Binding-site contacts:
Ligand atom O3 contacts residue GLY225 of chain 1.A at 3.6 Å (h-bond).
Ligand atom O4 contacts residue ARG135 of chain 1.A at 3.4 Å (salt-bridge).
Ligand atom O8 contacts residue TRP153 of chain 1.A at 3.4 Å.
Ligand atom C8 contacts residue TYR98 of chain 1.A at 3.7 Å (hydrophobic).
Ligand atom C8 contacts residue GLU190 of chain 1.A at 4.0 Å.
Ligand atom O3 contacts residue TRP222 of chain 1.A at 3.2 Å.
Ligand atom N5 contacts residue ARG135 of chain 1.A at 3.2 Å (salt-bridge).
Ligand atom O1A contacts residue ASP145 of chain 1.A at 3.8 Å.
Ligand atom O8 contacts residue GLN226 of chain 1.A at 3.0 Å (h-bond).
Ligand atom O9 contacts residue HIS183 of chain 1.A at 3.4 Å (h-bond).
Ligand atom O1A contacts residue GLY137 of chain 1.A at 3.0 Å (h-bond).
Ligand atom O9 contacts residue TYR98 of chain 1.A at 3.2 Å (h-bond).
Ligand atom O10 contacts residue TRP153 of chain 1.A at 3.8 Å.
Ligand atom C1 contacts residue SER136 of chain 1.A at 3.8 Å.
Ligand atom C9 contacts residue HIS183 of chain 1.A at 3.4 Å.
Ligand atom C8 contacts residue TRP153 of chain 1.A at 4.0 Å (hydrophobic).
Ligand atom C11 contacts residue LEU194 of chain 1.A at 3.5 Å (hydrophobic).
Ligand atom O1B contacts residue GLY137 of chain 1.A at 3.5 Å (h-bond).
Ligand atom O3 contacts residue GLN226 of chain 1.A at 3.5 Å (h-bond).
Ligand atom C5 contacts residue ARG135 of chain 1.A at 3.7 Å.
Ligand atom O4 contacts residue GLN226 of chain 1.A at 3.3 Å (h-bond).
Ligand atom N5 contacts residue TRP153 of chain 1.A at 3.9 Å.
Ligand atom O10 contacts residue THR155 of chain 1.A at 3.8 Å.
Ligand atom O9 contacts residue GLY228 of chain 1.A at 3.8 Å.
Ligand atom C1 contacts residue GLN226 of chain 1.A at 3.6 Å.
Ligand atom C7 contacts residue TRP153 of chain 1.A at 3.8 Å (hydrophobic).
Ligand atom O6 contacts residue GLN226 of chain 1.A at 3.5 Å (h-bond).
Ligand atom O9 contacts residue GLU190 of chain 1.A at 3.0 Å (salt-bridge).
Ligand atom C6 contacts residue GLU190 of chain 1.A at 3.8 Å.
Ligand atom O1B contacts residue SER136 of chain 1.A at 2.8 Å (h-bond).
Ligand atom O1B contacts residue GLN226 of chain 1.A at 2.9 Å (h-bond).
Ligand atom O8 contacts residue TYR98 of chain 1.A at 2.8 Å (h-bond).
Ligand atom O4 contacts residue TRP222 of chain 1.A at 3.3 Å.
Ligand atom C9 contacts residue TYR98 of chain 1.A at 3.5 Å (hydrophobic).
Ligand atom C8 contacts residue GLN226 of chain 1.A at 3.6 Å.
Ligand atom O7 contacts residue LEU194 of chain 1.A at 3.9 Å.
Ligand atom C1 contacts residue GLY137 of chain 1.A at 3.6 Å.
Ligand atom O1A contacts residue SER136 of chain 1.A at 3.9 Å.
Ligand atom C9 contacts residue GLU190 of chain 1.A at 3.4 Å.
Ligand atom C4 contacts residue ARG135 of chain 1.A at 3.3 Å.

A protein and the small-molecule ligand that binds it are described below.
Small molecule (SMILES): CC(=O)N[C@@H]1[C@@H](O[C@@H]2O[C@@H](C)[C@@H](O)[C@@H](O)[C@@H]2O)[C@H](O[C@@H]2O[C@H](CO)[C@H](O)[C@H](O[C@]3(C(=O)O)C[C@H](O)[C@@H](NC(C)=O)[C@H]([C@H](O)[C@H](O)CO)O3)[C@H]2O)[C@@H](CO)O[C@H]1O

Sequence of chain 1.A:
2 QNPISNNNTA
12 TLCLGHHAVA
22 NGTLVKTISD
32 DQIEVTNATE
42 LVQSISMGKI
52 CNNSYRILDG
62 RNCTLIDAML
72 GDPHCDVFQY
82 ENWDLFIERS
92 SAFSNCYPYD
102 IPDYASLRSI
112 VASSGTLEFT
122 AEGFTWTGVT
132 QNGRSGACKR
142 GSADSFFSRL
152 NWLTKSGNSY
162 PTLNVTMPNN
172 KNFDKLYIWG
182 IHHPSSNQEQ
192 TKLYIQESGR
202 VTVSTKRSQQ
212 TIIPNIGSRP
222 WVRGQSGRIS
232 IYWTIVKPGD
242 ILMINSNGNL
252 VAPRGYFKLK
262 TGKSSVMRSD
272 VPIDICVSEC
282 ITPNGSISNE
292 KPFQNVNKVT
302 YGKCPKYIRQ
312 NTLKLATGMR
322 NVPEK